This protein binds this small molecule.
Small molecule (SMILES): CC(=O)N[C@H]1[C@H](O[C@H]2[C@H](O)[C@@H](NC(C)=O)CO[C@@H]2CO)O[C@H](CO)[C@@H](O)[C@@H]1O

Sequence of chain 1.C:
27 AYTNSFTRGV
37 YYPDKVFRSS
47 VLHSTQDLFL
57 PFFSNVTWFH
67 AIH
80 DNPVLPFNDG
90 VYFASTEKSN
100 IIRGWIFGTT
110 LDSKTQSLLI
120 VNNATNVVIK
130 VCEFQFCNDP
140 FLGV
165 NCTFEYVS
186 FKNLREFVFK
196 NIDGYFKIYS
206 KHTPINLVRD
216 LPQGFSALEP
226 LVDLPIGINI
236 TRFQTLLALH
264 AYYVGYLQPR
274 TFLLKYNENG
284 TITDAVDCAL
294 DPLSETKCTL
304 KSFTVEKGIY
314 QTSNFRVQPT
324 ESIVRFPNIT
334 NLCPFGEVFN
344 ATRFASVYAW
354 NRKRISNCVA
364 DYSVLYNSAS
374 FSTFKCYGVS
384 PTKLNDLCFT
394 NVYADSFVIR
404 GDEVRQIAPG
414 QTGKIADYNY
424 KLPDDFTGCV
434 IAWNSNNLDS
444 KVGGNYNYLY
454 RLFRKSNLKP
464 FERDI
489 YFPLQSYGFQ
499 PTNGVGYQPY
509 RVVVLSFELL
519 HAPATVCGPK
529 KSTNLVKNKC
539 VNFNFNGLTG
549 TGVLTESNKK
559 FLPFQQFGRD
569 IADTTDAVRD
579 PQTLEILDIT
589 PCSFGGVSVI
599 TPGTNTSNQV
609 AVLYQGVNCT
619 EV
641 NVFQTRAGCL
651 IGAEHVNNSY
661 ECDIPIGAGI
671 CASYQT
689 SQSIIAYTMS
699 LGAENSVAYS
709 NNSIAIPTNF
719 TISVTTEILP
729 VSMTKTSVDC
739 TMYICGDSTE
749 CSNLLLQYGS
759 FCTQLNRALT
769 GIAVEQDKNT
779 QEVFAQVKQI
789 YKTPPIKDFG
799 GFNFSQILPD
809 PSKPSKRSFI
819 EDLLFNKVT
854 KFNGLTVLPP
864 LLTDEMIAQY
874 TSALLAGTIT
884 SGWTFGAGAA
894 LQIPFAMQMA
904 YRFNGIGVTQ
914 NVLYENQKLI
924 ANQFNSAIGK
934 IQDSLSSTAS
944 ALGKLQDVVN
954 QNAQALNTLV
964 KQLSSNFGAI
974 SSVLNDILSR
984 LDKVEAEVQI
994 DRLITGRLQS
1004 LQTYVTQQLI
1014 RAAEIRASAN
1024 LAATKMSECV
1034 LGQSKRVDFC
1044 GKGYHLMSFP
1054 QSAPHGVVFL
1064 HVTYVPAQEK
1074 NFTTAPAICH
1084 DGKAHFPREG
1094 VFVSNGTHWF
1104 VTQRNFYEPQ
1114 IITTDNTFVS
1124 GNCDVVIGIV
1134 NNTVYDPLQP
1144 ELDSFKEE

Binding-site contacts:
Ligand atom O6 contacts residue GLN926 of chain 1.C at 3.0 Å (h-bond).
Ligand atom C1 contacts residue LEU922 of chain 1.C at 4.5 Å (hydrophobic).
Ligand atom O7 contacts residue LEU922 of chain 1.C at 3.5 Å.
Ligand atom C2 contacts residue ASN717 of chain 1.C at 2.4 Å.
Ligand atom C6 contacts residue LEU922 of chain 1.C at 4.5 Å (hydrophobic).
Ligand atom C8 contacts residue GLN926 of chain 1.C at 4.4 Å.
Ligand atom C3 contacts residue ASN717 of chain 1.C at 3.8 Å.
Ligand atom C7 contacts residue ASN717 of chain 1.C at 3.5 Å.
Ligand atom O6 contacts residue PHE718 of chain 1.C at 4.4 Å.
Ligand atom C7 contacts residue LEU922 of chain 1.C at 3.6 Å (hydrophobic).
Ligand atom O7 contacts residue GLN1071 of chain 1.C at 3.2 Å (h-bond).
Ligand atom C8 contacts residue LEU922 of chain 1.C at 3.6 Å (hydrophobic).
Ligand atom C5 contacts residue ASN717 of chain 1.C at 3.6 Å.
Ligand atom O7 contacts residue ASN717 of chain 1.C at 3.6 Å.
Ligand atom C7 contacts residue GLN1071 of chain 1.C at 4.3 Å.
Ligand atom O5 contacts residue GLN1071 of chain 1.C at 4.4 Å.
Ligand atom C1 contacts residue GLN1071 of chain 1.C at 4.1 Å.
Ligand atom C5 contacts residue LEU922 of chain 1.C at 4.2 Å (hydrophobic).
Ligand atom O5 contacts residue ASN717 of chain 1.C at 2.3 Å (h-bond).
Ligand atom O4 contacts residue LEU922 of chain 1.C at 4.3 Å.
Ligand atom C4 contacts residue ASN717 of chain 1.C at 4.2 Å.
Ligand atom N2 contacts residue ASN717 of chain 1.C at 2.9 Å (h-bond).
Ligand atom C6 contacts residue GLN926 of chain 1.C at 4.1 Å.
Ligand atom C2 contacts residue GLN1071 of chain 1.C at 4.2 Å.
Ligand atom C1 contacts residue ASN717 of chain 1.C at 1.4 Å.